Binding-site contacts:
Ligand atom C5 contacts residue ASN292 of chain 1.E at 3.8 Å.
Ligand atom C4 contacts residue ASN292 of chain 1.E at 4.4 Å.
Ligand atom O7 contacts residue ASN328 of chain 1.E at 4.1 Å.
Ligand atom O7 contacts residue ASN292 of chain 1.E at 3.4 Å (h-bond).
Ligand atom C1 contacts residue GLN290 of chain 1.E at 3.6 Å.
Ligand atom C3 contacts residue ASN292 of chain 1.E at 3.9 Å.
Ligand atom C2 contacts residue GLN290 of chain 1.E at 4.0 Å.
Ligand atom C7 contacts residue ASN328 of chain 1.E at 4.3 Å.
Ligand atom C8 contacts residue ASN328 of chain 1.E at 3.5 Å.
Ligand atom C8 contacts residue GLN290 of chain 1.E at 3.8 Å.
Ligand atom C8 contacts residue SER330 of chain 1.E at 4.3 Å.
Ligand atom C8 contacts residue ASN292 of chain 1.E at 4.1 Å.
Ligand atom N2 contacts residue GLN290 of chain 1.E at 3.6 Å.
Ligand atom C2 contacts residue ASN292 of chain 1.E at 2.5 Å.
Ligand atom O5 contacts residue ARG439 of chain 1.E at 4.2 Å.
Ligand atom N2 contacts residue ASN292 of chain 1.E at 3.0 Å (h-bond).
Ligand atom C8 contacts residue VAL329 of chain 1.E at 4.0 Å (hydrophobic).
Ligand atom C1 contacts residue ASN292 of chain 1.E at 1.5 Å.
Ligand atom C7 contacts residue ASN292 of chain 1.E at 3.4 Å.
Ligand atom C3 contacts residue GLN290 of chain 1.E at 4.0 Å.
Ligand atom O5 contacts residue ASN292 of chain 1.E at 2.5 Å (h-bond).

This protein binds this small molecule.
Small molecule (SMILES): CC(=O)N[C@H]1[C@H](O[C@H]2[C@H](O)[C@@H](NC(C)=O)CO[C@@H]2CO)O[C@H](CO)[C@@H](O)[C@@H]1O

Sequence of chain 1.E:
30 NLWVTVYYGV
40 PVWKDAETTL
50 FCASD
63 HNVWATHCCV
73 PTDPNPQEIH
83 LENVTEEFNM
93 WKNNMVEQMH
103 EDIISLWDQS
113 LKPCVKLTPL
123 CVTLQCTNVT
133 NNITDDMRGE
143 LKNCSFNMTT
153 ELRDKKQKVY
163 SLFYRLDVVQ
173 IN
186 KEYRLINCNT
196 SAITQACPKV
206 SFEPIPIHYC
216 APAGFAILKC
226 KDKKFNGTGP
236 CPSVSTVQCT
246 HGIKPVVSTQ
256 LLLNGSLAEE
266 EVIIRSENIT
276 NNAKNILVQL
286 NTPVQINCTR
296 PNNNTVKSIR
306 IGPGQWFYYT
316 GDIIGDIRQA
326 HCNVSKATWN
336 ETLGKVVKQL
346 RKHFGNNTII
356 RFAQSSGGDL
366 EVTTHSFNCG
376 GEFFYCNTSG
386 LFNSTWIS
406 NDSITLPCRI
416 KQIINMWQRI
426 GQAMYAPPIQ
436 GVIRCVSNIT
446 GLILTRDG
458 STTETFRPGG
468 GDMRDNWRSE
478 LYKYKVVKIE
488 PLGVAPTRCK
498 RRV